Sequence of chain 1.A:
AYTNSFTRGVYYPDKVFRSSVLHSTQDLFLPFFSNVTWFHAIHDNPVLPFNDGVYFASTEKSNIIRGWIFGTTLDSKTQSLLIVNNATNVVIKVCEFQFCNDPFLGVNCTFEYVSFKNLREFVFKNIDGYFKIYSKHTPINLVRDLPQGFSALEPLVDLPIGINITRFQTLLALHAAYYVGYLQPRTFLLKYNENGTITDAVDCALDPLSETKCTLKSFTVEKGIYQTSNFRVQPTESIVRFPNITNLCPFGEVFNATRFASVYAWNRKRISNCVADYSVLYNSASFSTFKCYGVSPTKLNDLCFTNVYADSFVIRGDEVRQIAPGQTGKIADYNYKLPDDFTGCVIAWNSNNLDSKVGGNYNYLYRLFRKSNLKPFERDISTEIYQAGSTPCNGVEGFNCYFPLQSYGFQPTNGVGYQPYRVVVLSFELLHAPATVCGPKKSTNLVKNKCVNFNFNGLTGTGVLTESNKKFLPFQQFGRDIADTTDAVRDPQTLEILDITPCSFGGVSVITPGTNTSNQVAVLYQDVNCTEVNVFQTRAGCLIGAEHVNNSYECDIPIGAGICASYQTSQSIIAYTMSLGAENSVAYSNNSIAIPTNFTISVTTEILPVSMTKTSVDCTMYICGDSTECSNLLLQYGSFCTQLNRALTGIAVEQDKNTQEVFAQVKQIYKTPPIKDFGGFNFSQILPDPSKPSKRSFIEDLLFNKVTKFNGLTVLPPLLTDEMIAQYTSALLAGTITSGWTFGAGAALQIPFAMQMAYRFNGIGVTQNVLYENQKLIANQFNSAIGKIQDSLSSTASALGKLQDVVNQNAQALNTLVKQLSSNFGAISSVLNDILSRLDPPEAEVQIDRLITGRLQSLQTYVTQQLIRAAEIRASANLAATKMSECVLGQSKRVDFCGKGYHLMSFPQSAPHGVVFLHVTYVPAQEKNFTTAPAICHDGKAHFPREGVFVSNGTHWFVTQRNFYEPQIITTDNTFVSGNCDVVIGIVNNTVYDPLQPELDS

Sequence of chain 1.C:
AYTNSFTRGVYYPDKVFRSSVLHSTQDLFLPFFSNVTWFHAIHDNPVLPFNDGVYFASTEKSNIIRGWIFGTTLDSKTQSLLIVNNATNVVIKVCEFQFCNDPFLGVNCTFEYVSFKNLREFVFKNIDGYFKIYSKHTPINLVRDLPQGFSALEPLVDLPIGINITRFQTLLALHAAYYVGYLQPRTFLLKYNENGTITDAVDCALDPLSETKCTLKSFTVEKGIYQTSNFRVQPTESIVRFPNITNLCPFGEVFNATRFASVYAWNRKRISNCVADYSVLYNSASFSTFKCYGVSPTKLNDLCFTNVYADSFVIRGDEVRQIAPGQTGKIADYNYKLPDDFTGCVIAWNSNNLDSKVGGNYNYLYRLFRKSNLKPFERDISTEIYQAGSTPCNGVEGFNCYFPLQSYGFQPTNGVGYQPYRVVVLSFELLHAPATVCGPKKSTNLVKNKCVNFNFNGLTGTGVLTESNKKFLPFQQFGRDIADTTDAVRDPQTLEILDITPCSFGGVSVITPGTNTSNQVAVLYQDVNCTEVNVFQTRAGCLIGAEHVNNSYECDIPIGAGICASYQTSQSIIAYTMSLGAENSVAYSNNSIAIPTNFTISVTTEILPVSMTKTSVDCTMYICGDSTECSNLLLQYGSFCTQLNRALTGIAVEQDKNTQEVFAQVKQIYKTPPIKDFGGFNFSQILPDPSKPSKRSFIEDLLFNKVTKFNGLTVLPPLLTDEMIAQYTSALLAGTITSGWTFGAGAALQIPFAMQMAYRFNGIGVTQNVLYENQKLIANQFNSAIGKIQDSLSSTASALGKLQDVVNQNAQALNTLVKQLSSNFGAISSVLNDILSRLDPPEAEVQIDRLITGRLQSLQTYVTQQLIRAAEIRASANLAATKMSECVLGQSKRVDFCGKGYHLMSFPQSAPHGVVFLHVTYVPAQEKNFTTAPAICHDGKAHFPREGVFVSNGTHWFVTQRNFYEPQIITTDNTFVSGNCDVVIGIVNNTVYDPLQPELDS

This small molecule binds to this protein.
Small molecule (SMILES): CC(=O)N[C@@H]1[C@@H](O)[C@H](O)[C@@H](CO)O[C@H]1O

Binding-site contacts:
Ligand atom C1 contacts residue ASN282 of chain 1.A at 1.4 Å.
Ligand atom C8 contacts residue ASN280 of chain 1.A at 4.1 Å.
Ligand atom O6 contacts residue LYS558 of chain 1.C at 3.3 Å (salt-bridge).
Ligand atom C4 contacts residue ASN282 of chain 1.A at 4.2 Å.
Ligand atom C3 contacts residue ASN282 of chain 1.A at 3.8 Å.
Ligand atom N2 contacts residue ASN282 of chain 1.A at 2.9 Å (h-bond).
Ligand atom O5 contacts residue ASN282 of chain 1.A at 2.4 Å (h-bond).
Ligand atom C2 contacts residue ASN282 of chain 1.A at 2.5 Å.
Ligand atom C6 contacts residue LYS558 of chain 1.C at 4.2 Å.
Ligand atom C7 contacts residue ASN282 of chain 1.A at 4.0 Å.
Ligand atom C5 contacts residue ASN282 of chain 1.A at 3.7 Å.